Binding-site contacts:
Ligand atom C3 contacts residue VAL484 of chain 1.J at 3.0 Å (hydrophobic).
Ligand atom N1 contacts residue CYS530 of chain 1.J at 4.0 Å.
Ligand atom C1 contacts residue O1 of chain 1.UA at 3.0 Å.
Ligand atom O3 contacts residue PRO485 of chain 1.J at 3.5 Å.
Ligand atom C2 contacts residue CYS533 of chain 1.J at 3.9 Å (hydrophobic).
Ligand atom O3 contacts residue HIS72 of chain 1.J at 3.7 Å.
Ligand atom N2 contacts residue PRO462 of chain 1.J at 3.6 Å.
Ligand atom N2 contacts residue O1 of chain 1.UA at 3.2 Å (h-bond).
Ligand atom FE contacts residue CYS68 of chain 1.J at 2.2 Å.
Ligand atom C3 contacts residue HIS72 of chain 1.J at 3.6 Å.
Ligand atom N1 contacts residue ARG463 of chain 1.J at 3.9 Å.
Ligand atom C1 contacts residue ARG463 of chain 1.J at 3.8 Å.
Ligand atom N1 contacts residue PRO485 of chain 1.J at 3.2 Å.
Ligand atom N2 contacts residue CYS68 of chain 1.J at 3.2 Å.
Ligand atom N2 contacts residue ALA461 of chain 1.J at 3.5 Å.
Ligand atom FE contacts residue CYS533 of chain 1.J at 2.2 Å.
Ligand atom C1 contacts residue CYS530 of chain 1.J at 3.9 Å (hydrophobic).
Ligand atom C2 contacts residue ALA461 of chain 1.J at 3.9 Å (hydrophobic).
Ligand atom C2 contacts residue ARG463 of chain 1.J at 3.7 Å.
Ligand atom O3 contacts residue VAL71 of chain 1.J at 3.6 Å.
Ligand atom O3 contacts residue ALA461 of chain 1.J at 3.5 Å.
Ligand atom N1 contacts residue SER486 of chain 1.J at 2.8 Å (h-bond).
Ligand atom N1 contacts residue VAL484 of chain 1.J at 3.7 Å.
Ligand atom C2 contacts residue CYS68 of chain 1.J at 2.7 Å (hydrophobic).
Ligand atom C1 contacts residue VAL484 of chain 1.J at 3.6 Å (hydrophobic).
Ligand atom C1 contacts residue CYS533 of chain 1.J at 3.0 Å (hydrophobic).
Ligand atom N1 contacts residue CYS533 of chain 1.J at 3.6 Å.
Ligand atom FE contacts residue NI1 of chain 1.RA at 2.9 Å.
Ligand atom N1 contacts residue O1 of chain 1.UA at 4.0 Å.
Ligand atom N2 contacts residue ARG463 of chain 1.J at 3.2 Å (salt-bridge).
Ligand atom C2 contacts residue O1 of chain 1.UA at 2.5 Å.
Ligand atom FE contacts residue O1 of chain 1.UA at 2.1 Å.
Ligand atom C1 contacts residue SER486 of chain 1.J at 3.8 Å.
Ligand atom C3 contacts residue CYS68 of chain 1.J at 3.4 Å (hydrophobic).
Ligand atom C3 contacts residue PRO485 of chain 1.J at 3.6 Å (hydrophobic).
Ligand atom C3 contacts residue CYS533 of chain 1.J at 3.0 Å (hydrophobic).
Ligand atom O3 contacts residue LEU466 of chain 1.J at 3.3 Å.
Ligand atom C1 contacts residue PRO485 of chain 1.J at 3.4 Å (hydrophobic).
Ligand atom O3 contacts residue VAL484 of chain 1.J at 3.5 Å.
Ligand atom C2 contacts residue NI1 of chain 1.RA at 3.9 Å.

A protein and the small-molecule ligand that binds it are described below.
Small molecule (SMILES): N#C[Fe](=C=O)C#N

Sequence of chain 1.J:
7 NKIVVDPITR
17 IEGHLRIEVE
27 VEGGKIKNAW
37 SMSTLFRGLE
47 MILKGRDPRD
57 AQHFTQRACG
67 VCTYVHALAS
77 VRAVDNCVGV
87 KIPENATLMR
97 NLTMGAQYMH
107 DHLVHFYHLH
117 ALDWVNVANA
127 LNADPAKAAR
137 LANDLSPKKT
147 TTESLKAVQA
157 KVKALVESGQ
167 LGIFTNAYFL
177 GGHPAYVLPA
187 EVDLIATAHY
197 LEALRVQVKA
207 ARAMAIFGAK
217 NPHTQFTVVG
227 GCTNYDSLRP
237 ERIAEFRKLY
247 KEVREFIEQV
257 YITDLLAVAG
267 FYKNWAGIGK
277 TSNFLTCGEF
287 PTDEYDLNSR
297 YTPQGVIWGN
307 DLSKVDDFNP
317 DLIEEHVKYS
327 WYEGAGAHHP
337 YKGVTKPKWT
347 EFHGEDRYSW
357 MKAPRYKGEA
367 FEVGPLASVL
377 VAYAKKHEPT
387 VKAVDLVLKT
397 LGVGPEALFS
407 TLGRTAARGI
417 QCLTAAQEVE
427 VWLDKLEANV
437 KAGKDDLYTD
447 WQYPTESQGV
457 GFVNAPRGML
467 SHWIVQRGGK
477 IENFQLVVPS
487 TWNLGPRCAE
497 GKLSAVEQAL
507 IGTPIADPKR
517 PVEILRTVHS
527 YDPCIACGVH